Binding-site contacts:
Ligand atom C08 contacts residue ASN211 of chain 1.A at 3.9 Å.
Ligand atom C07 contacts residue ASP213 of chain 1.A at 4.3 Å.
Ligand atom N05 contacts residue ASP245 of chain 1.B at 3.9 Å.
Ligand atom O10 contacts residue LEU212 of chain 1.A at 3.9 Å.
Ligand atom N05 contacts residue ASN211 of chain 1.A at 4.1 Å.
Ligand atom N01 contacts residue ASP245 of chain 1.B at 3.5 Å.
Ligand atom N01 contacts residue ASN249 of chain 1.B at 2.7 Å (h-bond).
Ligand atom C09 contacts residue ASN211 of chain 1.A at 4.4 Å.
Ligand atom C02 contacts residue ASN249 of chain 1.B at 4.1 Å.
Ligand atom C09 contacts residue ASP245 of chain 1.B at 3.4 Å.
Ligand atom C02 contacts residue ASP245 of chain 1.B at 3.5 Å.
Ligand atom C07 contacts residue ASN211 of chain 1.A at 4.2 Å.
Ligand atom O03 contacts residue ASP245 of chain 1.B at 3.5 Å (salt-bridge).
Ligand atom C04 contacts residue ASP245 of chain 1.B at 3.5 Å.
Ligand atom O10 contacts residue SER214 of chain 1.A at 3.4 Å (h-bond).
Ligand atom C09 contacts residue SER214 of chain 1.A at 4.0 Å.
Ligand atom C09 contacts residue ASP213 of chain 1.A at 3.7 Å.
Ligand atom O10 contacts residue ASP213 of chain 1.A at 3.0 Å.
Ligand atom C06 contacts residue ASN211 of chain 1.A at 4.0 Å.
Ligand atom O10 contacts residue ASP245 of chain 1.B at 2.6 Å (salt-bridge).
Ligand atom C08 contacts residue ASP213 of chain 1.A at 3.0 Å.
Ligand atom C08 contacts residue SER214 of chain 1.A at 3.7 Å.

Sequence of chain 1.A:
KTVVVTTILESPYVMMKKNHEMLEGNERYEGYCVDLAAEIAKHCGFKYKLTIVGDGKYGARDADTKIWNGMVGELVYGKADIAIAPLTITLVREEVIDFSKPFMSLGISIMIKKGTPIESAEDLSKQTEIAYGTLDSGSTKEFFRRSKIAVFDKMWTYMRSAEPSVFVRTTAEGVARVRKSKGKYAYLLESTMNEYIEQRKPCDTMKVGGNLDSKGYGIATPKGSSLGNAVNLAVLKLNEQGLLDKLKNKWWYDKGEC

Sequence of chain 1.B:
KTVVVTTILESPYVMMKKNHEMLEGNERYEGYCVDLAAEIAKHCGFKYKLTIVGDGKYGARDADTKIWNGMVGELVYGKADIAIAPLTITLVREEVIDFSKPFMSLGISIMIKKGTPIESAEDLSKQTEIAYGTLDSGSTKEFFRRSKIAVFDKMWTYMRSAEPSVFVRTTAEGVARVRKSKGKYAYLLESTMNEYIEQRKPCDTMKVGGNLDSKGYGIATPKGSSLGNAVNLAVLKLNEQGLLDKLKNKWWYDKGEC

This protein binds this small molecule.
Small molecule (SMILES): NC(=O)CN1CCCC1=O